Binding-site contacts:
Ligand atom C6 contacts residue SER449 of chain 1.B at 3.4 Å.
Ligand atom O1B contacts residue VAL447 of chain 1.B at 3.4 Å.
Ligand atom C4 contacts residue SER452 of chain 1.B at 3.3 Å.
Ligand atom O1B contacts residue SER449 of chain 1.B at 2.6 Å (h-bond).
Ligand atom C1 contacts residue VAL447 of chain 1.B at 4.5 Å (hydrophobic).
Ligand atom O8 contacts residue SER449 of chain 1.B at 4.3 Å.
Ligand atom O1B contacts residue VAL448 of chain 1.B at 4.3 Å.
Ligand atom C3 contacts residue SER452 of chain 1.B at 4.1 Å.
Ligand atom C4 contacts residue GLY451 of chain 1.B at 3.8 Å.
Ligand atom O6 contacts residue SER449 of chain 1.B at 2.8 Å (h-bond).
Ligand atom O1A contacts residue LYS467 of chain 1.B at 4.4 Å.
Ligand atom C6 contacts residue GLY451 of chain 1.B at 4.4 Å.
Ligand atom C5 contacts residue GLY451 of chain 1.B at 4.2 Å.
Ligand atom C5 contacts residue SER449 of chain 1.B at 3.5 Å.
Ligand atom C4 contacts residue SER449 of chain 1.B at 2.5 Å.
Ligand atom O1A contacts residue SER449 of chain 1.B at 3.3 Å.
Ligand atom O4 contacts residue GLY451 of chain 1.B at 3.6 Å.
Ligand atom C5 contacts residue SER452 of chain 1.B at 4.5 Å.
Ligand atom C3 contacts residue SER449 of chain 1.B at 1.6 Å.
Ligand atom C3 contacts residue VAL447 of chain 1.B at 4.1 Å (hydrophobic).
Ligand atom C1 contacts residue SER449 of chain 1.B at 2.3 Å.
Ligand atom O4 contacts residue SER452 of chain 1.B at 3.1 Å (h-bond).
Ligand atom O4 contacts residue SER449 of chain 1.B at 3.6 Å.
Ligand atom N5 contacts residue SER449 of chain 1.B at 4.3 Å.
Ligand atom C2 contacts residue SER449 of chain 1.B at 1.4 Å.

A protein and the small-molecule ligand that binds it are described below.
Small molecule (SMILES): C[C@H](O)[C@H](N)[C@@H]1O[C@](O)(C(=O)O)C[C@H](O)[C@@H]1N

Sequence of chain 1.B:
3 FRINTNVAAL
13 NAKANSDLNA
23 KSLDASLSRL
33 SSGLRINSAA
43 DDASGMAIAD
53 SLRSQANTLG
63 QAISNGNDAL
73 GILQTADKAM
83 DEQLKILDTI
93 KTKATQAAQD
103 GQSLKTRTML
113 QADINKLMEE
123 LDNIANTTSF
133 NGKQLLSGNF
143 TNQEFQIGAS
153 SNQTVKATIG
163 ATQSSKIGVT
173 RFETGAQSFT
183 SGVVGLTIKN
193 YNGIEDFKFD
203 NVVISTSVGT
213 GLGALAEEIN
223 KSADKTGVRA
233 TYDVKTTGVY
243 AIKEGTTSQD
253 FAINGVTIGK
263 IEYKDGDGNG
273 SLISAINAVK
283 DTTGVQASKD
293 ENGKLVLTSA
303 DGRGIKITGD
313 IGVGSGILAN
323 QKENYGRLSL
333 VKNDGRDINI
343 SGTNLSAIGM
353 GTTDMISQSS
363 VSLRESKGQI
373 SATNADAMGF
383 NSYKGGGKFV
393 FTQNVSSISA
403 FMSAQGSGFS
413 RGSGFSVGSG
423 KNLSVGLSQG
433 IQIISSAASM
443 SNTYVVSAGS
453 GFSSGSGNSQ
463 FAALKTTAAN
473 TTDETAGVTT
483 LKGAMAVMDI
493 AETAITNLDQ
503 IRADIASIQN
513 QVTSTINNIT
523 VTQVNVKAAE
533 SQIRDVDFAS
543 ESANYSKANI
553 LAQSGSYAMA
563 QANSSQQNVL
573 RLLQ